The small molecule below binds the protein below.
Small molecule (SMILES): CC[C@H](C)[C@H](NC(=O)[C@@H](NC(=O)[C@H](CCC(=O)O)NC(=O)[C@H](C)NC(=O)[C@H](CC(C)C)NC(=O)[C@H](CCCCN)NC(=O)[C@H](CCC(N)=O)NC(=O)[C@H](CCCCN)NC(=O)[C@@H](NC(=O)[C@@H](NC(=O)CN)C(C)C)C(C)C)C(C)C)C(=O)N[C@@H](CC(C)C)C(=O)N[C@@H](CCCCN)C(=O)N[C@H](C=O)CCCCN

Sequence of chain 1.B:
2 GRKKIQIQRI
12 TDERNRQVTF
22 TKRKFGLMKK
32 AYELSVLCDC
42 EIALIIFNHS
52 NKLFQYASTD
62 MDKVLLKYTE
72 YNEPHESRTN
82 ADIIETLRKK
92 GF

Binding-site contacts:
Ligand atom CA contacts residue THR70 of chain 1.B at 3.7 Å.
Ligand atom CD1 contacts residue THR70 of chain 1.B at 3.5 Å.
Ligand atom CD contacts residue THR70 of chain 1.C at 3.7 Å.
Ligand atom CE contacts residue TYR72 of chain 1.C at 3.8 Å (hydrophobic).
Ligand atom N contacts residue THR70 of chain 1.B at 4.2 Å.
Ligand atom CB contacts residue LEU67 of chain 1.B at 4.3 Å (hydrophobic).
Ligand atom N contacts residue THR70 of chain 1.C at 3.8 Å.
Ligand atom CE contacts residue TYR69 of chain 1.C at 3.9 Å (hydrophobic).
Ligand atom CG2 contacts residue LEU67 of chain 1.C at 3.7 Å (hydrophobic).
Ligand atom CD contacts residue TYR69 of chain 1.C at 4.0 Å (hydrophobic).
Ligand atom CB contacts residue THR70 of chain 1.B at 4.2 Å.
Ligand atom CG1 contacts residue THR70 of chain 1.B at 3.6 Å.
Ligand atom CA contacts residue THR70 of chain 1.C at 4.2 Å.
Ligand atom CD contacts residue TYR72 of chain 1.C at 4.0 Å (hydrophobic).
Ligand atom CG2 contacts residue THR70 of chain 1.B at 3.9 Å.
Ligand atom CG contacts residue THR70 of chain 1.C at 3.9 Å.
Ligand atom CG2 contacts residue ASP63 of chain 1.B at 3.9 Å.
Ligand atom CB contacts residue THR70 of chain 1.C at 3.9 Å.
Ligand atom CG1 contacts residue LEU67 of chain 1.C at 3.4 Å (hydrophobic).
Ligand atom CD2 contacts residue THR70 of chain 1.C at 3.7 Å.
Ligand atom CB contacts residue ASP63 of chain 1.B at 4.2 Å.
Ligand atom CD1 contacts residue TYR69 of chain 1.B at 4.3 Å (hydrophobic).
Ligand atom CD contacts residue LEU67 of chain 1.B at 3.7 Å (hydrophobic).
Ligand atom CD1 contacts residue ASP63 of chain 1.C at 3.3 Å.
Ligand atom CB contacts residue LEU67 of chain 1.B at 4.1 Å (hydrophobic).
Ligand atom CG contacts residue TYR69 of chain 1.C at 4.0 Å (hydrophobic).
Ligand atom CD2 contacts residue LEU66 of chain 1.C at 4.0 Å (hydrophobic).
Ligand atom CD2 contacts residue TYR69 of chain 1.C at 4.2 Å (hydrophobic).
Ligand atom O contacts residue THR70 of chain 1.C at 3.4 Å.
Ligand atom CG1 contacts residue ASP63 of chain 1.B at 3.4 Å.
Ligand atom NZ contacts residue TYR72 of chain 1.C at 3.5 Å (h-bond).
Ligand atom NZ contacts residue TYR69 of chain 1.C at 2.8 Å (h-bond).
Ligand atom CB contacts residue THR70 of chain 1.C at 4.3 Å.
Ligand atom CD1 contacts residue LEU67 of chain 1.C at 4.1 Å (hydrophobic).
Ligand atom CG2 contacts residue LEU67 of chain 1.B at 3.5 Å (hydrophobic).
Ligand atom CB contacts residue THR70 of chain 1.C at 3.9 Å.
Ligand atom CD1 contacts residue LEU67 of chain 1.C at 3.8 Å (hydrophobic).
Ligand atom CG contacts residue THR70 of chain 1.C at 4.1 Å.
Ligand atom CA contacts residue LEU67 of chain 1.C at 4.0 Å (hydrophobic).
Ligand atom CB contacts residue LEU67 of chain 1.C at 4.0 Å (hydrophobic).

Sequence of chain 1.C:
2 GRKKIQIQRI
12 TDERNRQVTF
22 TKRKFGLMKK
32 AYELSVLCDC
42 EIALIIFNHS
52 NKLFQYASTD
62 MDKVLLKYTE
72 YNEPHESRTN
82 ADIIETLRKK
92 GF